Sequence of chain 6.A:
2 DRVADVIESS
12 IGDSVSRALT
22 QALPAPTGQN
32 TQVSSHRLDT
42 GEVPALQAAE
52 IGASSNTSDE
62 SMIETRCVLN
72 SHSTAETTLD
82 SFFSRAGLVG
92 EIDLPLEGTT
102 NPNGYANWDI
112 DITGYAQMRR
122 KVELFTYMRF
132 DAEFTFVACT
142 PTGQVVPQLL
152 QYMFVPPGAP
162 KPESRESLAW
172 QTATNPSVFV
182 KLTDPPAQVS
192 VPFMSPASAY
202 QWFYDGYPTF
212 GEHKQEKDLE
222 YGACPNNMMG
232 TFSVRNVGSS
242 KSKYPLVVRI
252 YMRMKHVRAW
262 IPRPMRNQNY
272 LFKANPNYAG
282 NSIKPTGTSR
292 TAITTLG

Sequence of chain 6.C:
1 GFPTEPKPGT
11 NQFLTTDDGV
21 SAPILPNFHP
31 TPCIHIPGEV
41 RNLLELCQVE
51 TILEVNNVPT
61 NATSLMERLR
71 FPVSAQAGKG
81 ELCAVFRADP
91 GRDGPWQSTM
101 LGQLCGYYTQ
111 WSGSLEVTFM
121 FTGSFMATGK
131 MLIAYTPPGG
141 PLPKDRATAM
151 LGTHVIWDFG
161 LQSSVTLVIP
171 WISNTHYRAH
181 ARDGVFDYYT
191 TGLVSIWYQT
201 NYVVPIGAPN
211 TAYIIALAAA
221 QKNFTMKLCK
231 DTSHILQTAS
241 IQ

Sequence of chain 7.C:
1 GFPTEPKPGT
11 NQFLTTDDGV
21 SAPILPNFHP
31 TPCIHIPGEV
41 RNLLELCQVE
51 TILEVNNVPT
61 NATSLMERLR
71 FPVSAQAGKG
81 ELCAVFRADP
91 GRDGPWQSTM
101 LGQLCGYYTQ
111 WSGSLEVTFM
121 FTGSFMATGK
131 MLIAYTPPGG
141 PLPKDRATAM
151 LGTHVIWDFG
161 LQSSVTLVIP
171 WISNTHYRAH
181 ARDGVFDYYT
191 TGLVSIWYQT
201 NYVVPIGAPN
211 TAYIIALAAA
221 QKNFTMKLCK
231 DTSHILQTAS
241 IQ

This small molecule binds to this protein.
Small molecule (SMILES): Cc1cc(CCCCCCCOc2ccc(C3=NCCO3)cc2)on1

Binding-site contacts:
Ligand atom C5C contacts residue ILE111 of chain 6.A at 3.7 Å (hydrophobic).
Ligand atom C7C contacts residue MET230 of chain 6.A at 4.0 Å (hydrophobic).
Ligand atom C6B contacts residue ILE113 of chain 6.A at 4.0 Å (hydrophobic).
Ligand atom O1A contacts residue ASN228 of chain 6.A at 3.7 Å.
Ligand atom C31 contacts residue PRO177 of chain 6.A at 3.9 Å (hydrophobic).
Ligand atom N2 contacts residue PHE233 of chain 6.A at 3.8 Å.
Ligand atom N3A contacts residue ILE113 of chain 6.A at 3.7 Å.
Ligand atom C31 contacts residue ILE24 of chain 6.C at 3.6 Å (hydrophobic).
Ligand atom C3B contacts residue TRP203 of chain 6.A at 3.2 Å (hydrophobic).
Ligand atom C5C contacts residue PHE135 of chain 6.A at 3.5 Å (hydrophobic).
Ligand atom C2A contacts residue TRP203 of chain 6.A at 3.6 Å (hydrophobic).
Ligand atom C4C contacts residue VAL192 of chain 6.A at 3.5 Å (hydrophobic).
Ligand atom C5B contacts residue ILE111 of chain 6.A at 4.0 Å (hydrophobic).
Ligand atom C31 contacts residue VAL179 of chain 6.A at 3.5 Å (hydrophobic).
Ligand atom C2B contacts residue TYR201 of chain 6.A at 3.4 Å (hydrophobic).
Ligand atom C2B contacts residue TRP203 of chain 6.A at 4.1 Å (hydrophobic).
Ligand atom C4B contacts residue TRP203 of chain 6.A at 3.6 Å (hydrophobic).
Ligand atom C5 contacts residue PHE155 of chain 6.A at 3.9 Å (hydrophobic).
Ligand atom C4B contacts residue ASN228 of chain 6.A at 4.0 Å.
Ligand atom C4 contacts residue ILE24 of chain 6.C at 4.0 Å (hydrophobic).
Ligand atom C4A contacts residue ASP112 of chain 6.A at 3.0 Å.
Ligand atom N2 contacts residue PHE155 of chain 6.A at 3.6 Å.
Ligand atom C5 contacts residue PHE233 of chain 6.A at 3.9 Å (hydrophobic).
Ligand atom C2C contacts residue VAL192 of chain 6.A at 3.7 Å (hydrophobic).
Ligand atom N3A contacts residue ASP112 of chain 6.A at 2.8 Å (salt-bridge).
Ligand atom O1B contacts residue MET230 of chain 6.A at 4.0 Å.
Ligand atom C4 contacts residue VAL190 of chain 6.A at 3.8 Å (hydrophobic).
Ligand atom C3 contacts residue PHE155 of chain 6.A at 4.0 Å (hydrophobic).
Ligand atom O1 contacts residue PHE155 of chain 6.A at 3.5 Å.
Ligand atom C5A contacts residue ASN228 of chain 6.A at 4.0 Å.
Ligand atom C4A contacts residue THR114 of chain 6.A at 3.6 Å.
Ligand atom O1A contacts residue TRP203 of chain 6.A at 3.3 Å.
Ligand atom C5B contacts residue ILE113 of chain 6.A at 3.5 Å (hydrophobic).
Ligand atom C3B contacts residue ASN228 of chain 6.A at 4.0 Å.
Ligand atom O1 contacts residue PHE233 of chain 6.A at 3.1 Å.
Ligand atom O1B contacts residue TYR201 of chain 6.A at 3.4 Å.
Ligand atom C3C contacts residue PHE135 of chain 6.A at 3.8 Å (hydrophobic).
Ligand atom C6C contacts residue TYR201 of chain 6.A at 4.0 Å (hydrophobic).
Ligand atom C4C contacts residue PHE135 of chain 6.A at 3.7 Å (hydrophobic).
Ligand atom C5B contacts residue ASP112 of chain 6.A at 3.9 Å.